This small molecule binds to this protein.
Small molecule (SMILES): CC[C@H](C)[C@H](N)C(=O)N[C@@H](CO)C(=O)N[C@@H](CCC(=O)O)C(=O)N[C@H](C=O)C(C)C

Binding-site contacts:
Ligand atom CB contacts residue GLN3 of chain 2.E at 4.0 Å.
Ligand atom O contacts residue VAL4 of chain 2.E at 4.4 Å.
Ligand atom O contacts residue GLN3 of chain 2.E at 2.9 Å (h-bond).
Ligand atom OE1 contacts residue VAL4 of chain 2.E at 3.6 Å.
Ligand atom CA contacts residue ALA2 of chain 2.E at 3.9 Å (hydrophobic).
Ligand atom CG1 contacts residue ALA2 of chain 2.E at 4.5 Å (hydrophobic).
Ligand atom CG2 contacts residue VAL4 of chain 2.E at 3.4 Å (hydrophobic).
Ligand atom C contacts residue ALA2 of chain 2.E at 4.0 Å (hydrophobic).
Ligand atom CA contacts residue VAL4 of chain 2.E at 4.1 Å (hydrophobic).
Ligand atom O contacts residue ALA2 of chain 2.E at 4.0 Å.
Ligand atom N contacts residue ALA2 of chain 2.E at 2.8 Å (h-bond).
Ligand atom CG2 contacts residue ALA2 of chain 2.E at 4.0 Å (hydrophobic).
Ligand atom C contacts residue ALA2 of chain 2.E at 3.5 Å (hydrophobic).
Ligand atom CG contacts residue VAL4 of chain 2.E at 4.4 Å (hydrophobic).
Ligand atom CB contacts residue ALA2 of chain 2.E at 3.3 Å (hydrophobic).
Ligand atom CB contacts residue VAL4 of chain 2.E at 4.4 Å (hydrophobic).
Ligand atom OE1 contacts residue ASN25 of chain 2.E at 4.2 Å.
Ligand atom N contacts residue GLY1 of chain 2.E at 4.5 Å.
Ligand atom CG2 contacts residue SER5 of chain 2.E at 3.4 Å.
Ligand atom CA contacts residue ALA2 of chain 2.E at 3.3 Å (hydrophobic).
Ligand atom CB contacts residue GLN3 of chain 2.E at 3.7 Å.
Ligand atom CG1 contacts residue GLN3 of chain 2.E at 3.3 Å.
Ligand atom N contacts residue GLN3 of chain 2.E at 4.5 Å.
Ligand atom N contacts residue VAL4 of chain 2.E at 3.1 Å (h-bond).
Ligand atom CA contacts residue VAL4 of chain 2.E at 3.3 Å (hydrophobic).
Ligand atom CD contacts residue VAL4 of chain 2.E at 3.6 Å (hydrophobic).
Ligand atom C contacts residue GLN3 of chain 2.E at 3.9 Å.
Ligand atom CB contacts residue VAL4 of chain 2.E at 4.0 Å (hydrophobic).
Ligand atom C contacts residue VAL4 of chain 2.E at 3.5 Å (hydrophobic).
Ligand atom N contacts residue VAL4 of chain 2.E at 4.3 Å.
Ligand atom CG2 contacts residue GLN3 of chain 2.E at 3.5 Å.
Ligand atom O contacts residue VAL4 of chain 2.E at 3.2 Å (h-bond).
Ligand atom OG contacts residue GLN3 of chain 2.E at 3.3 Å (h-bond).
Ligand atom CB contacts residue ALA2 of chain 2.E at 4.4 Å (hydrophobic).
Ligand atom CA contacts residue GLN3 of chain 2.E at 4.5 Å.
Ligand atom C contacts residue VAL4 of chain 2.E at 4.0 Å (hydrophobic).
Ligand atom OE2 contacts residue VAL4 of chain 2.E at 3.7 Å.

Sequence of chain 2.E:
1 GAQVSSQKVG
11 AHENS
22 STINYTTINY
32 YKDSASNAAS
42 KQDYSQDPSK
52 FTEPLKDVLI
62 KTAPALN